Binding-site contacts:
Ligand atom C11 contacts residue LEU84 of chain 1.A at 3.4 Å (hydrophobic).
Ligand atom C24 contacts residue ASP80 of chain 1.A at 3.8 Å.
Ligand atom O contacts residue HIS73 of chain 1.A at 3.5 Å.
Ligand atom O4 contacts residue ASP153 of chain 1.A at 3.7 Å.
Ligand atom O2 contacts residue ASP80 of chain 1.A at 3.1 Å (salt-bridge).
Ligand atom O6 contacts residue THR156 of chain 1.A at 3.6 Å.
Ligand atom O2 contacts residue LEU150 of chain 1.A at 3.3 Å.
Ligand atom C2 contacts residue THR156 of chain 1.A at 3.8 Å.
Ligand atom C5 contacts residue VAL160 of chain 1.A at 3.6 Å (hydrophobic).
Ligand atom O3 contacts residue ASP80 of chain 1.A at 3.1 Å (salt-bridge).
Ligand atom O6 contacts residue GLY155 of chain 1.A at 3.4 Å.
Ligand atom O1 contacts residue PHE77 of chain 1.A at 3.5 Å.
Ligand atom C22 contacts residue HIS73 of chain 1.A at 3.8 Å.
Ligand atom C12 contacts residue LEU84 of chain 1.A at 3.4 Å (hydrophobic).
Ligand atom C4 contacts residue HIS73 of chain 1.A at 3.5 Å.
Ligand atom C17 contacts residue VAL118 of chain 1.A at 3.7 Å (hydrophobic).
Ligand atom C9 contacts residue ILE98 of chain 1.A at 3.7 Å (hydrophobic).
Ligand atom C28 contacts residue SER76 of chain 1.A at 3.9 Å.
Ligand atom C26 contacts residue THR156 of chain 1.A at 3.6 Å.
Ligand atom O1 contacts residue HIS73 of chain 1.A at 2.7 Å (h-bond).
Ligand atom C32 contacts residue ASP153 of chain 1.A at 3.6 Å.
Ligand atom C13 contacts residue LEU143 of chain 1.A at 3.6 Å (hydrophobic).
Ligand atom C12 contacts residue ILE81 of chain 1.A at 3.8 Å (hydrophobic).
Ligand atom C6 contacts residue HIS73 of chain 1.A at 3.6 Å.
Ligand atom O3 contacts residue SER76 of chain 1.A at 3.5 Å.
Ligand atom C25 contacts residue ASP80 of chain 1.A at 3.9 Å.
Ligand atom C24 contacts residue SER76 of chain 1.A at 3.8 Å.
Ligand atom C11 contacts residue ILE81 of chain 1.A at 3.8 Å (hydrophobic).
Ligand atom C33 contacts residue ASP153 of chain 1.A at 3.3 Å.
Ligand atom O6 contacts residue ASP153 of chain 1.A at 2.5 Å (salt-bridge).
Ligand atom N2 contacts residue THR156 of chain 1.A at 3.0 Å (h-bond).
Ligand atom C18 contacts residue LEU150 of chain 1.A at 3.6 Å (hydrophobic).
Ligand atom C14 contacts residue LEU143 of chain 1.A at 3.5 Å (hydrophobic).
Ligand atom C9 contacts residue PHE120 of chain 1.A at 3.5 Å (hydrophobic).
Ligand atom C27 contacts residue THR156 of chain 1.A at 3.8 Å.
Ligand atom C10 contacts residue TRP142 of chain 1.A at 3.8 Å (hydrophobic).
Ligand atom O4 contacts residue THR156 of chain 1.A at 3.6 Å (h-bond).
Ligand atom O5 contacts residue ASP153 of chain 1.A at 2.7 Å (salt-bridge).
Ligand atom C33 contacts residue THR156 of chain 1.A at 3.5 Å.
Ligand atom C21 contacts residue HIS73 of chain 1.A at 3.7 Å.

Sequence of chain 1.A:
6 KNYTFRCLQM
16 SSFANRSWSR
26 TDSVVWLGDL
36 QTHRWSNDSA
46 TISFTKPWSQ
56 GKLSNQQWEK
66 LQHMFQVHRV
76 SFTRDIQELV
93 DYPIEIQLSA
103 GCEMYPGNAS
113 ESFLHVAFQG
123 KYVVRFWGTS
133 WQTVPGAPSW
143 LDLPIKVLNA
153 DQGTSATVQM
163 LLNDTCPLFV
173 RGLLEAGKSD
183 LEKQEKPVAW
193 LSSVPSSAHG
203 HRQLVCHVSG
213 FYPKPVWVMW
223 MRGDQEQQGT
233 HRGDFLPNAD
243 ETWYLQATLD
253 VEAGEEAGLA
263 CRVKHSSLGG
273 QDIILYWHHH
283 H

The small molecule below binds the protein below.
Small molecule (SMILES): CCCCCCCC(=O)NC(CO[C@H]1O[C@H](CO)[C@H](O)[C@H](O)[C@H]1O)[C@H](O)[C@H](O)CCCC(=O)NCCCCCCc1ccccc1